Sequence of chain 1.C:
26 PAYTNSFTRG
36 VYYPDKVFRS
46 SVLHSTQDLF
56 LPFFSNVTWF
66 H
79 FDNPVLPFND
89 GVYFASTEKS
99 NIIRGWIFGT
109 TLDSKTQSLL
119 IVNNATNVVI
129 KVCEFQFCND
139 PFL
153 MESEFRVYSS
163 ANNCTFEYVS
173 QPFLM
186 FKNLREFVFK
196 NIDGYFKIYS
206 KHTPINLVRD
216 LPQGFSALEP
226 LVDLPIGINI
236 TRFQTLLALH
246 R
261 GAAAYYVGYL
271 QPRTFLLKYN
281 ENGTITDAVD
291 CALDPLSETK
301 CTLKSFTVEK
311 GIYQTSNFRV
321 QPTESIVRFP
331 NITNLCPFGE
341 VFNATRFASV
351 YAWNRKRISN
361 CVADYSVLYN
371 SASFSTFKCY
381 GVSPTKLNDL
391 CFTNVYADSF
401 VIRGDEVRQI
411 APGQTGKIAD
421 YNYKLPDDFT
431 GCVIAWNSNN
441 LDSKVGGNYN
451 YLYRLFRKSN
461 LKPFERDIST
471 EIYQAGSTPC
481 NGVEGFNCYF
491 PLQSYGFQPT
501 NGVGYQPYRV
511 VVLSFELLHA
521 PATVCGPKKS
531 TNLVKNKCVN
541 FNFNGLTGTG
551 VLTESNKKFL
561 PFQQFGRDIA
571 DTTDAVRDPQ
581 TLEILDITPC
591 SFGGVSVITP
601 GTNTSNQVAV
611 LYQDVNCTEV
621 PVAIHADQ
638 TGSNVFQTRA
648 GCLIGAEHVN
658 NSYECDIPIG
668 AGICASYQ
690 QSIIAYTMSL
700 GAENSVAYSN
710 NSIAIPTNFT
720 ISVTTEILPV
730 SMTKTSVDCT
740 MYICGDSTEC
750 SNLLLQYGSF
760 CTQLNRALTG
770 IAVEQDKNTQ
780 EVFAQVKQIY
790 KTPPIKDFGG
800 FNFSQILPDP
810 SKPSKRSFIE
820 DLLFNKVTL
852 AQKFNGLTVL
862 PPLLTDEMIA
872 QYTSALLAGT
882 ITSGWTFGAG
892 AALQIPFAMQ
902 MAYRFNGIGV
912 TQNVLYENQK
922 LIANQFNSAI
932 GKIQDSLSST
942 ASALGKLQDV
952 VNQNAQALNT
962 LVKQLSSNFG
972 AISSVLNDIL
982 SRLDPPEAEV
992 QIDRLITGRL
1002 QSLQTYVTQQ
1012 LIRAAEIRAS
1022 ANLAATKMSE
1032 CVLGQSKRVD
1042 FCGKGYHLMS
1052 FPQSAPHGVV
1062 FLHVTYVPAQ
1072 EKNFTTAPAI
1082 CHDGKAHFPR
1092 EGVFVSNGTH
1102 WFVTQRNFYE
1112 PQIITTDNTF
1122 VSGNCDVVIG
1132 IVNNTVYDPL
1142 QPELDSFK

Binding-site contacts:
Ligand atom C4 contacts residue ASN657 of chain 1.C at 4.2 Å.
Ligand atom C8 contacts residue ASN657 of chain 1.C at 4.0 Å.
Ligand atom C3 contacts residue ASN657 of chain 1.C at 3.8 Å.
Ligand atom C1 contacts residue ASN657 of chain 1.C at 1.4 Å.
Ligand atom O5 contacts residue ASN657 of chain 1.C at 2.4 Å (h-bond).
Ligand atom C2 contacts residue ASN657 of chain 1.C at 2.5 Å.
Ligand atom C5 contacts residue ASN657 of chain 1.C at 3.7 Å.
Ligand atom C7 contacts residue ASN657 of chain 1.C at 3.2 Å.
Ligand atom O7 contacts residue ASN657 of chain 1.C at 2.9 Å (h-bond).
Ligand atom N2 contacts residue ASN657 of chain 1.C at 2.9 Å (h-bond).

A protein and the small-molecule ligand that binds it are described below.
Small molecule (SMILES): CC(=O)N[C@@H]1[C@@H](O)[C@H](O)[C@@H](CO)O[C@H]1O